The protein below binds the small molecule below.
Small molecule (SMILES): CC(=O)N[C@@H]1[C@@H](O)[C@H](O)[C@@H](CO)O[C@H]1O

Sequence of chain 1.B:
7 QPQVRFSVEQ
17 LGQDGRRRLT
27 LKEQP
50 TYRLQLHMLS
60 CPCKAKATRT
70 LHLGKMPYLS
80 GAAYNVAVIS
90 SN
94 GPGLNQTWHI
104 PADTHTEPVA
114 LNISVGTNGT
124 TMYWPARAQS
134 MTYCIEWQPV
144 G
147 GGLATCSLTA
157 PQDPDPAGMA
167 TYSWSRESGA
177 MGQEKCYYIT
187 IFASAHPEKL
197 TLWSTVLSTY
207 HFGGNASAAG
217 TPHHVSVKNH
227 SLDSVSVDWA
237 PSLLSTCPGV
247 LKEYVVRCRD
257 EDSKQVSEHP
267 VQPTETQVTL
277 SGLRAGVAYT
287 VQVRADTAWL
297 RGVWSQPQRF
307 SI

Binding-site contacts:
Ligand atom O7 contacts residue ASN115 of chain 1.B at 2.9 Å (h-bond).
Ligand atom C5 contacts residue SER117 of chain 1.B at 4.3 Å.
Ligand atom O7 contacts residue TYR126 of chain 1.B at 4.0 Å.
Ligand atom O6 contacts residue THR124 of chain 1.B at 3.6 Å.
Ligand atom N2 contacts residue TRP295 of chain 1.B at 4.2 Å.
Ligand atom C2 contacts residue TYR126 of chain 1.B at 4.2 Å (hydrophobic).
Ligand atom C4 contacts residue ASN115 of chain 1.B at 4.2 Å.
Ligand atom C6 contacts residue SER117 of chain 1.B at 3.3 Å.
Ligand atom C8 contacts residue TRP295 of chain 1.B at 3.8 Å (hydrophobic).
Ligand atom C5 contacts residue ASN115 of chain 1.B at 3.7 Å.
Ligand atom C1 contacts residue ASN115 of chain 1.B at 1.4 Å.
Ligand atom C4 contacts residue TYR126 of chain 1.B at 4.4 Å (hydrophobic).
Ligand atom N2 contacts residue ASN115 of chain 1.B at 2.8 Å (h-bond).
Ligand atom O6 contacts residue SER117 of chain 1.B at 3.1 Å (h-bond).
Ligand atom C1 contacts residue TYR126 of chain 1.B at 4.2 Å (hydrophobic).
Ligand atom C8 contacts residue ASN115 of chain 1.B at 4.3 Å.
Ligand atom O5 contacts residue ASN115 of chain 1.B at 2.4 Å (h-bond).
Ligand atom C7 contacts residue TRP295 of chain 1.B at 4.0 Å (hydrophobic).
Ligand atom C3 contacts residue ASN115 of chain 1.B at 3.8 Å.
Ligand atom C7 contacts residue ASN115 of chain 1.B at 3.1 Å.
Ligand atom O5 contacts residue SER117 of chain 1.B at 4.2 Å.
Ligand atom O5 contacts residue TYR126 of chain 1.B at 3.8 Å.
Ligand atom O6 contacts residue TYR126 of chain 1.B at 3.6 Å.
Ligand atom C2 contacts residue ASN115 of chain 1.B at 2.4 Å.